Sequence of chain 1.D:
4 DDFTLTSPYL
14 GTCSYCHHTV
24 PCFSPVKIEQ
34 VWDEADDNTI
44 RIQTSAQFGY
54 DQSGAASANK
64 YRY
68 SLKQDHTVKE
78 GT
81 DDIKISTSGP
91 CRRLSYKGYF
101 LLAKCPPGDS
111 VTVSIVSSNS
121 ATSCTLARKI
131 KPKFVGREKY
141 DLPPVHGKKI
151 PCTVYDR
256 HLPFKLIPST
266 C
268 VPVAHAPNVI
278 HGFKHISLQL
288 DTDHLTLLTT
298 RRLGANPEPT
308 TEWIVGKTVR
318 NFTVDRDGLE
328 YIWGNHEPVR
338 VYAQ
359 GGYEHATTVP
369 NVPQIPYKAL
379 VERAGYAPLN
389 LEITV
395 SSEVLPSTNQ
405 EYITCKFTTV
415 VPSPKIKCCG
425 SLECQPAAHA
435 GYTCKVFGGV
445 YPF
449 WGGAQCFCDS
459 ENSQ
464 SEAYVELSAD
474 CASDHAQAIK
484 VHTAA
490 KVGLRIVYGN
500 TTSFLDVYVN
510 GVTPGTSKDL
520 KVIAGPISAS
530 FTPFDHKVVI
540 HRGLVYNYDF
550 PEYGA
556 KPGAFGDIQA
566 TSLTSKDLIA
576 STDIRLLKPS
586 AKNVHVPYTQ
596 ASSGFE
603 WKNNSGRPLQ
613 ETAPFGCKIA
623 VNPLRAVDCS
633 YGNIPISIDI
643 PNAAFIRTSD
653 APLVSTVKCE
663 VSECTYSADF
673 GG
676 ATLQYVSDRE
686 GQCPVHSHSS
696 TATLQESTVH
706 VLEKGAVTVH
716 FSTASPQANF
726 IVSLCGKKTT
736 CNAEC

Binding-site contacts:
Ligand atom C7 contacts residue ASN605 of chain 1.D at 3.5 Å.
Ligand atom C4 contacts residue MAN5 of chain 1.P at 3.5 Å.
Ligand atom C7 contacts residue LYS131 of chain 1.D at 4.1 Å.
Ligand atom C8 contacts residue ASN605 of chain 1.D at 4.3 Å.
Ligand atom O7 contacts residue LYS131 of chain 1.D at 4.1 Å.
Ligand atom O4 contacts residue MAN5 of chain 1.P at 2.6 Å (h-bond).
Ligand atom C6 contacts residue ASN605 of chain 1.D at 4.1 Å.
Ligand atom C4 contacts residue ASN605 of chain 1.D at 4.4 Å.
Ligand atom C2 contacts residue ASN605 of chain 1.D at 2.6 Å.
Ligand atom O7 contacts residue ASN605 of chain 1.D at 3.8 Å.
Ligand atom O5 contacts residue ASN605 of chain 1.D at 2.5 Å (h-bond).
Ligand atom O6 contacts residue MAN5 of chain 1.P at 3.7 Å.
Ligand atom N2 contacts residue ASN605 of chain 1.D at 3.1 Å (h-bond).
Ligand atom C6 contacts residue MAN5 of chain 1.P at 3.5 Å.
Ligand atom C5 contacts residue MAN5 of chain 1.P at 3.9 Å.
Ligand atom O6 contacts residue ASN605 of chain 1.D at 3.7 Å.
Ligand atom C3 contacts residue ASN605 of chain 1.D at 3.9 Å.
Ligand atom C1 contacts residue ASN605 of chain 1.D at 1.5 Å.
Ligand atom C8 contacts residue LYS131 of chain 1.D at 3.2 Å.
Ligand atom C5 contacts residue ASN605 of chain 1.D at 3.7 Å.

A small-molecule ligand and the protein it binds are described below.
Small molecule (SMILES): CC(=O)N[C@H]1[C@H](O[C@H]2[C@H](O)[C@@H](NC(C)=O)CO[C@@H]2CO)O[C@H](CO)[C@@H](O[C@@H]2O[C@H](CO)[C@@H](O)[C@H](O)[C@@H]2O)[C@@H]1O